Binding-site contacts:
Ligand atom C42 contacts residue LYS284 of chain 1.A at 3.4 Å.
Ligand atom C30 contacts residue ASN111 of chain 1.A at 3.6 Å.
Ligand atom C9 contacts residue ILE175 of chain 1.A at 3.6 Å (hydrophobic).
Ligand atom O6 contacts residue MET176 of chain 1.A at 3.6 Å.
Ligand atom C40 contacts residue ALA108 of chain 1.A at 3.8 Å (hydrophobic).
Ligand atom C14 contacts residue ARG177 of chain 1.A at 3.9 Å.
Ligand atom C35 contacts residue ASN111 of chain 1.A at 3.9 Å.
Ligand atom O12 contacts residue ARG116 of chain 1.A at 3.5 Å.
Ligand atom O11 contacts residue ASN111 of chain 1.A at 3.0 Å (h-bond).
Ligand atom C39 contacts residue ARG116 of chain 1.A at 3.9 Å.
Ligand atom O8 contacts residue ARG177 of chain 1.A at 3.4 Å (salt-bridge).
Ligand atom C43 contacts residue ARG177 of chain 1.A at 3.4 Å.
Ligand atom O12 contacts residue ASN111 of chain 1.A at 2.6 Å (h-bond).
Ligand atom C17 contacts residue ARG177 of chain 1.A at 3.9 Å.
Ligand atom C45 contacts residue ILE75 of chain 1.A at 3.5 Å (hydrophobic).
Ligand atom C39 contacts residue GLU107 of chain 1.A at 3.5 Å.
Ligand atom O14 contacts residue LEU110 of chain 1.A at 3.6 Å.
Ligand atom C5 contacts residue HIS173 of chain 1.A at 3.9 Å.
Ligand atom C6 contacts residue HIS173 of chain 1.A at 3.7 Å.
Ligand atom C29 contacts residue PRO112 of chain 1.A at 3.9 Å (hydrophobic).
Ligand atom O14 contacts residue ASN111 of chain 1.A at 3.0 Å (h-bond).
Ligand atom C47 contacts residue ARG116 of chain 1.A at 3.9 Å.
Ligand atom C28 contacts residue PRO112 of chain 1.A at 3.7 Å (hydrophobic).
Ligand atom C28 contacts residue LEU110 of chain 1.A at 3.9 Å (hydrophobic).
Ligand atom C30 contacts residue LEU110 of chain 1.A at 3.8 Å (hydrophobic).
Ligand atom C40 contacts residue PRO109 of chain 1.A at 3.7 Å (hydrophobic).
Ligand atom C47 contacts residue CYS374 of chain 1.A at 3.9 Å (hydrophobic).
Ligand atom C22 contacts residue ARG177 of chain 1.A at 3.7 Å.
Ligand atom C30 contacts residue PRO112 of chain 1.A at 3.7 Å (hydrophobic).
Ligand atom O6 contacts residue ARG177 of chain 1.A at 2.9 Å (salt-bridge).
Ligand atom C40 contacts residue ASN111 of chain 1.A at 3.5 Å.
Ligand atom O14 contacts residue PRO109 of chain 1.A at 3.3 Å (h-bond).
Ligand atom O11 contacts residue LEU110 of chain 1.A at 3.6 Å.
Ligand atom C45 contacts residue PRO112 of chain 1.A at 3.9 Å (hydrophobic).
Ligand atom C13 contacts residue ILE175 of chain 1.A at 3.5 Å (hydrophobic).
Ligand atom O9 contacts residue ARG177 of chain 1.A at 3.5 Å.
Ligand atom C36 contacts residue ASN111 of chain 1.A at 3.5 Å.
Ligand atom C32 contacts residue ASN111 of chain 1.A at 3.6 Å.
Ligand atom C43 contacts residue ASP179 of chain 1.A at 3.8 Å.
Ligand atom C8 contacts residue PRO172 of chain 1.A at 3.4 Å (hydrophobic).

Sequence of chain 1.A:
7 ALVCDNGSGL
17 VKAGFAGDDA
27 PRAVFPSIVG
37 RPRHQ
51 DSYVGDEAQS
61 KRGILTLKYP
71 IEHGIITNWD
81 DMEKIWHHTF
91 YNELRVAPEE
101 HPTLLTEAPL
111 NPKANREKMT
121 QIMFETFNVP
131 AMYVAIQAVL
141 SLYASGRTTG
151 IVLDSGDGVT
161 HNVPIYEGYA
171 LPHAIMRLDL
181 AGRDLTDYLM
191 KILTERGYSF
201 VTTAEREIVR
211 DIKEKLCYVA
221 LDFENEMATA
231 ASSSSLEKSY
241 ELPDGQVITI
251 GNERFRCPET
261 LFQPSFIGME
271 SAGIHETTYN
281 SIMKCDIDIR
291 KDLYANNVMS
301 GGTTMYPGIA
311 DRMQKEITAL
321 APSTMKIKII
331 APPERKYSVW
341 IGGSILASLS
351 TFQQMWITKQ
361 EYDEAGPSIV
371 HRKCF

A small-molecule ligand and the protein it binds are described below.
Small molecule (SMILES): CC1=C(O)[C@@](O)([C@@H]2C[C@H]3OC(=O)[C@H](C)[C@@H]4CCC[C@@]5(CC[C@H](O5)[C@H](O)[C@@]5(C)CC(=O)[C@H](O5)C5C[C@]6(C)CC[C@](O5)(O6)[C@H]5CC[C@](C)(C[C@@H](C)/C=C(C)/C=C/[C@H]3O2)O5)O4)OCC1